Binding-site contacts:
Ligand atom O19 contacts residue PHE156 of chain 1.A at 3.6 Å.
Ligand atom O19 contacts residue LEU91 of chain 1.A at 3.6 Å.
Ligand atom C2 contacts residue PHE25 of chain 1.A at 3.8 Å (hydrophobic).
Ligand atom C17 contacts residue PHE156 of chain 1.A at 3.6 Å (hydrophobic).
Ligand atom C28 contacts residue LEU59 of chain 1.A at 3.6 Å (hydrophobic).
Ligand atom N8 contacts residue TYR93 of chain 1.A at 3.8 Å.
Ligand atom S4 contacts residue PHE25 of chain 1.A at 3.4 Å.
Ligand atom N10 contacts residue LEU144 of chain 1.A at 3.8 Å.
Ligand atom C29 contacts residue LEU75 of chain 1.A at 3.3 Å (hydrophobic).
Ligand atom C15 contacts residue PHE156 of chain 1.A at 3.8 Å (hydrophobic).
Ligand atom C17 contacts residue GLN66 of chain 1.A at 3.3 Å.
Ligand atom C3 contacts residue LEU91 of chain 1.A at 3.7 Å (hydrophobic).
Ligand atom N31 contacts residue TYR93 of chain 1.A at 3.8 Å.
Ligand atom C18 contacts residue LEU91 of chain 1.A at 3.8 Å (hydrophobic).
Ligand atom C20 contacts residue GLY157 of chain 1.A at 3.6 Å.
Ligand atom C15 contacts residue LEU89 of chain 1.A at 3.8 Å (hydrophobic).
Ligand atom O19 contacts residue LEU75 of chain 1.A at 3.8 Å.
Ligand atom O21 contacts residue GLY157 of chain 1.A at 3.5 Å.
Ligand atom C6 contacts residue LEU144 of chain 1.A at 3.8 Å (hydrophobic).
Ligand atom O12 contacts residue LYS43 of chain 1.A at 3.2 Å (salt-bridge).
Ligand atom C14 contacts residue LYS43 of chain 1.A at 3.7 Å.
Ligand atom C16 contacts residue LEU89 of chain 1.A at 3.8 Å (hydrophobic).
Ligand atom C9 contacts residue ALA94 of chain 1.A at 3.7 Å (hydrophobic).
Ligand atom C5 contacts residue LEU144 of chain 1.A at 3.8 Å (hydrophobic).
Ligand atom N11 contacts residue LEU91 of chain 1.A at 3.7 Å.
Ligand atom C18 contacts residue PHE156 of chain 1.A at 3.7 Å (hydrophobic).
Ligand atom C24 contacts residue PHE156 of chain 1.A at 3.6 Å (hydrophobic).
Ligand atom C16 contacts residue PHE156 of chain 1.A at 3.6 Å (hydrophobic).
Ligand atom N10 contacts residue LEU75 of chain 1.A at 3.8 Å.
Ligand atom C29 contacts residue GLN66 of chain 1.A at 3.3 Å.
Ligand atom N8 contacts residue ALA94 of chain 1.A at 3.0 Å (h-bond).
Ligand atom C20 contacts residue LYS43 of chain 1.A at 3.8 Å.
Ligand atom C20 contacts residue LEU89 of chain 1.A at 3.8 Å (hydrophobic).
Ligand atom C9 contacts residue GLU92 of chain 1.A at 3.1 Å.
Ligand atom N31 contacts residue ALA94 of chain 1.A at 3.0 Å (h-bond).
Ligand atom C29 contacts residue PHE156 of chain 1.A at 3.8 Å (hydrophobic).
Ligand atom O21 contacts residue LYS43 of chain 1.A at 2.8 Å (salt-bridge).
Ligand atom C1 contacts residue PHE25 of chain 1.A at 3.6 Å (hydrophobic).
Ligand atom C23 contacts residue LEU59 of chain 1.A at 3.6 Å (hydrophobic).
Ligand atom N22 contacts residue PHE156 of chain 1.A at 3.6 Å.

Sequence of chain 1.A:
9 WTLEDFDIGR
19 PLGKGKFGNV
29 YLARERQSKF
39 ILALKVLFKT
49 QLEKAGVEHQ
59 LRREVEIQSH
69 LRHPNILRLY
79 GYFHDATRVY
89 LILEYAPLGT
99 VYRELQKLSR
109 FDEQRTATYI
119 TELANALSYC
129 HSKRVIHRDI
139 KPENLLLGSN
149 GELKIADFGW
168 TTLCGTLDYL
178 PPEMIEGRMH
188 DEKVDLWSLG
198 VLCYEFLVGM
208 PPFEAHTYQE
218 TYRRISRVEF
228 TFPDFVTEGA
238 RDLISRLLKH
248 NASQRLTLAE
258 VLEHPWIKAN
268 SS

A protein and the small-molecule ligand that binds it are described below.
Small molecule (SMILES): COc1ccc(C(=O)Nc2ccccc2)cc1NC(=O)CCSc1ncnc(N)c1Br